This protein binds this small molecule.
Small molecule (SMILES): Nc1ncnc2c1ncn2[C@H]1C[C@H](O)[C@@H](COP(=O)(O)O)O1

Binding-site contacts:
Ligand atom N9 contacts residue PRO408 of chain 1.BB at 3.8 Å.
Ligand atom C1' contacts residue PRO408 of chain 1.BB at 3.9 Å (hydrophobic).
Ligand atom N6 contacts residue GLY416 of chain 1.BB at 3.7 Å.
Ligand atom N6 contacts residue PRO204 of chain 1.BB at 4.4 Å.
Ligand atom C8 contacts residue SER409 of chain 1.BB at 4.2 Å.
Ligand atom C8 contacts residue HIS407 of chain 1.BB at 3.4 Å.
Ligand atom C8 contacts residue PRO408 of chain 1.BB at 4.4 Å (hydrophobic).
Ligand atom O2P contacts residue GLY404 of chain 1.ZA at 4.2 Å.
Ligand atom N1 contacts residue PRO408 of chain 1.BB at 3.8 Å.
Ligand atom C6 contacts residue GLY416 of chain 1.BB at 4.2 Å.
Ligand atom C2 contacts residue GLY416 of chain 1.BB at 3.6 Å.
Ligand atom N6 contacts residue PHE415 of chain 1.BB at 4.4 Å.
Ligand atom C6 contacts residue PRO204 of chain 1.BB at 4.3 Å (hydrophobic).
Ligand atom N7 contacts residue HIS407 of chain 1.BB at 3.8 Å.
Ligand atom C2 contacts residue ILE399 of chain 1.BB at 4.3 Å (hydrophobic).
Ligand atom O1P contacts residue HIS405 of chain 1.ZA at 3.9 Å.
Ligand atom N6 contacts residue GLY414 of chain 1.BB at 4.4 Å.
Ligand atom C5 contacts residue PRO408 of chain 1.BB at 4.2 Å (hydrophobic).
Ligand atom C5 contacts residue SER409 of chain 1.BB at 3.7 Å.
Ligand atom O2P contacts residue ASP403 of chain 1.ZA at 3.9 Å.
Ligand atom N7 contacts residue SER409 of chain 1.BB at 3.2 Å (h-bond).
Ligand atom C5 contacts residue PRO204 of chain 1.BB at 4.1 Å (hydrophobic).
Ligand atom N6 contacts residue SER409 of chain 1.BB at 3.3 Å (h-bond).
Ligand atom C4 contacts residue PRO408 of chain 1.BB at 3.9 Å (hydrophobic).
Ligand atom N3 contacts residue PRO408 of chain 1.BB at 3.6 Å.
Ligand atom N6 contacts residue PRO408 of chain 1.BB at 4.0 Å.
Ligand atom C2 contacts residue PRO408 of chain 1.BB at 4.0 Å (hydrophobic).
Ligand atom C6 contacts residue PRO408 of chain 1.BB at 3.8 Å (hydrophobic).
Ligand atom C2' contacts residue PRO408 of chain 1.BB at 4.3 Å (hydrophobic).
Ligand atom C6 contacts residue SER409 of chain 1.BB at 3.8 Å.
Ligand atom N1 contacts residue GLY416 of chain 1.BB at 3.1 Å (h-bond).
Ligand atom C2' contacts residue HIS407 of chain 1.BB at 4.0 Å.
Ligand atom N9 contacts residue HIS407 of chain 1.BB at 4.4 Å.
Ligand atom N7 contacts residue PRO204 of chain 1.BB at 4.1 Å.
Ligand atom O2P contacts residue HIS407 of chain 1.BB at 4.1 Å.

Sequence of chain 1.BB:
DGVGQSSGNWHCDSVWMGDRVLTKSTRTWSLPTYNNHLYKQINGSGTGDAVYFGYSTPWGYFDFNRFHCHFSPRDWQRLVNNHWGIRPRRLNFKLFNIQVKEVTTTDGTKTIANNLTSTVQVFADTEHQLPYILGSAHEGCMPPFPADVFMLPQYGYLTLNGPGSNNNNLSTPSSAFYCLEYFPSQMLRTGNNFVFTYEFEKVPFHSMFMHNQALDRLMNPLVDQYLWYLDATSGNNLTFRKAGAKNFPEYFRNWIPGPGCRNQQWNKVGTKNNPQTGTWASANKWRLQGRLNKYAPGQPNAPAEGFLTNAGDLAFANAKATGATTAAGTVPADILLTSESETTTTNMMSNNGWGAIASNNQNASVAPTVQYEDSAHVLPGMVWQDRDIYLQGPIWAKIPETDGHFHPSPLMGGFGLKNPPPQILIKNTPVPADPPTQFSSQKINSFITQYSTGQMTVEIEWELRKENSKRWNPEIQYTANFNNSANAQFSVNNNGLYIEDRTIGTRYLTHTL

Sequence of chain 1.ZA:
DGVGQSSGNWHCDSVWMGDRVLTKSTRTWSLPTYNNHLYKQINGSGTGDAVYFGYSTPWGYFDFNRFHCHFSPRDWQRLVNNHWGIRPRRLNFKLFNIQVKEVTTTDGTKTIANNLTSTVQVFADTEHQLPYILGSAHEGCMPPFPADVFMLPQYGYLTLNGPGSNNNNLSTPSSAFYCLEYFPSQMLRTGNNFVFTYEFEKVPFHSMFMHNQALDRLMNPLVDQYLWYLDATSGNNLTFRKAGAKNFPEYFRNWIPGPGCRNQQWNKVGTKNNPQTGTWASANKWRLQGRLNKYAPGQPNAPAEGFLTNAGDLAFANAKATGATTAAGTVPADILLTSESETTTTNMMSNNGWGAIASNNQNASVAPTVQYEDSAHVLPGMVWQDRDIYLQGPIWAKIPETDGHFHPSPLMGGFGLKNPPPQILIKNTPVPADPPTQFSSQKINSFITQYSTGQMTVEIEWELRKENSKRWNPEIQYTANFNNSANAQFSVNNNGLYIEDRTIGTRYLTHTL